The small molecule below binds the protein below.
Small molecule (SMILES): CC(=O)N[C@@H]1[C@@H](O)[C@H](O)[C@@H](CO)O[C@H]1O

Binding-site contacts:
Ligand atom O6 contacts residue THR132 of chain 1.A at 3.2 Å (h-bond).
Ligand atom C2 contacts residue ASN131 of chain 1.A at 2.5 Å.
Ligand atom C6 contacts residue THR132 of chain 1.A at 4.1 Å.
Ligand atom C7 contacts residue ASN131 of chain 1.A at 3.1 Å.
Ligand atom O5 contacts residue THR132 of chain 1.A at 3.4 Å (h-bond).
Ligand atom C8 contacts residue ASN131 of chain 1.A at 4.2 Å.
Ligand atom N2 contacts residue ASN131 of chain 1.A at 2.9 Å (h-bond).
Ligand atom C1 contacts residue THR132 of chain 1.A at 4.2 Å.
Ligand atom C5 contacts residue ASN131 of chain 1.A at 3.7 Å.
Ligand atom O7 contacts residue ASN131 of chain 1.A at 3.0 Å (h-bond).
Ligand atom O5 contacts residue ASN131 of chain 1.A at 2.4 Å (h-bond).
Ligand atom C4 contacts residue ASN131 of chain 1.A at 4.2 Å.
Ligand atom C5 contacts residue THR132 of chain 1.A at 4.2 Å.
Ligand atom C3 contacts residue ASN131 of chain 1.A at 3.8 Å.
Ligand atom C1 contacts residue ASN131 of chain 1.A at 1.4 Å.

Sequence of chain 1.A:
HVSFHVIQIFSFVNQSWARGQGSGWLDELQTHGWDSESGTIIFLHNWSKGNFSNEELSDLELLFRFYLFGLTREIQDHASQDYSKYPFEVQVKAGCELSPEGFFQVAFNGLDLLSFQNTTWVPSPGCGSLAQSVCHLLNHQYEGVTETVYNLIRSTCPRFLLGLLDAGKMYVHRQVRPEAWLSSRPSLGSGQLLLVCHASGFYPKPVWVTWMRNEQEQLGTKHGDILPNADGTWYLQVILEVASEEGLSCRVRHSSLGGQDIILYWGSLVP